Binding-site contacts:
Ligand atom C6 contacts residue VAL91 of chain 1.A at 4.1 Å (hydrophobic).
Ligand atom O5 contacts residue ASN93 of chain 1.A at 2.4 Å (h-bond).
Ligand atom C6 contacts residue PHE107 of chain 1.A at 3.9 Å (hydrophobic).
Ligand atom C7 contacts residue ASN93 of chain 1.A at 3.1 Å.
Ligand atom C1 contacts residue ASN93 of chain 1.A at 1.4 Å.
Ligand atom O7 contacts residue ARG96 of chain 1.A at 3.6 Å.
Ligand atom O7 contacts residue GLY94 of chain 1.A at 4.5 Å.
Ligand atom C8 contacts residue ASN93 of chain 1.A at 3.4 Å.
Ligand atom O5 contacts residue PHE107 of chain 1.A at 3.8 Å.
Ligand atom C8 contacts residue LYS37 of chain 1.A at 4.4 Å.
Ligand atom C3 contacts residue ASN93 of chain 1.A at 3.8 Å.
Ligand atom C1 contacts residue PHE107 of chain 1.A at 4.2 Å (hydrophobic).
Ligand atom C4 contacts residue ASN93 of chain 1.A at 4.2 Å.
Ligand atom N2 contacts residue ASN93 of chain 1.A at 2.9 Å (h-bond).
Ligand atom O5 contacts residue TRP92 of chain 1.A at 4.2 Å.
Ligand atom C5 contacts residue PHE107 of chain 1.A at 4.1 Å (hydrophobic).
Ligand atom O6 contacts residue VAL91 of chain 1.A at 3.7 Å.
Ligand atom C1 contacts residue TRP92 of chain 1.A at 4.1 Å (hydrophobic).
Ligand atom O7 contacts residue ASN93 of chain 1.A at 3.3 Å (h-bond).
Ligand atom O7 contacts residue TRP92 of chain 1.A at 4.1 Å.
Ligand atom O5 contacts residue VAL91 of chain 1.A at 3.9 Å.
Ligand atom C2 contacts residue ASN93 of chain 1.A at 2.5 Å.
Ligand atom C5 contacts residue ASN93 of chain 1.A at 3.7 Å.

This small molecule binds to this protein.
Small molecule (SMILES): CC(=O)N[C@@H]1[C@@H](O)[C@H](O)[C@@H](CO)O[C@H]1O

Sequence of chain 1.A:
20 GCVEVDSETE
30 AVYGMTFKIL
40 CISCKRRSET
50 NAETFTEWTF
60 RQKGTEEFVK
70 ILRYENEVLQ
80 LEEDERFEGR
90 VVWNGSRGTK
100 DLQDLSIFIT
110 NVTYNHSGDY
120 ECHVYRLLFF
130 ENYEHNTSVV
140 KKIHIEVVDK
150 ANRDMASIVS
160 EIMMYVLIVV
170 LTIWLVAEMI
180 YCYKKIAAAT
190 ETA